Sequence of chain 1.A:
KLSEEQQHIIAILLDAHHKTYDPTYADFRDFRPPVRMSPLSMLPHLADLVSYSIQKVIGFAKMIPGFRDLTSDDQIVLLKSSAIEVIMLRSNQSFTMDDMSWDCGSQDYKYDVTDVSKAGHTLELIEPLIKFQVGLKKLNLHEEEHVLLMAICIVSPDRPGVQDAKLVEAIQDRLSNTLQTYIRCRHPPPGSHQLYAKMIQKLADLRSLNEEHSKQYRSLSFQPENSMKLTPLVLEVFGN

Binding-site contacts:
Ligand atom C21 contacts residue HIS149 of chain 1.A at 3.7 Å.
Ligand atom C23 contacts residue HIS241 of chain 1.A at 3.6 Å.
Ligand atom C01 contacts residue ARG118 of chain 1.A at 3.9 Å.
Ligand atom C03 contacts residue TYR42 of chain 1.A at 3.7 Å (hydrophobic).
Ligand atom O01 contacts residue SER81 of chain 1.A at 2.8 Å (h-bond).
Ligand atom C11 contacts residue TYR139 of chain 1.A at 3.9 Å (hydrophobic).
Ligand atom C07 contacts residue TRP130 of chain 1.A at 3.9 Å (hydrophobic).
Ligand atom C31 contacts residue MET116 of chain 1.A at 3.5 Å (hydrophobic).
Ligand atom O02 contacts residue TYR38 of chain 1.A at 2.9 Å (h-bond).
Ligand atom C06 contacts residue TRP130 of chain 1.A at 3.6 Å (hydrophobic).
Ligand atom C30 contacts residue LEU157 of chain 1.A at 3.6 Å (hydrophobic).
Ligand atom C02 contacts residue TYR38 of chain 1.A at 3.7 Å (hydrophobic).
Ligand atom C07 contacts residue SER119 of chain 1.A at 3.6 Å.
Ligand atom C09 contacts residue TRP130 of chain 1.A at 3.7 Å (hydrophobic).
Ligand atom C29 contacts residue LEU153 of chain 1.A at 3.6 Å (hydrophobic).
Ligand atom O02 contacts residue SER119 of chain 1.A at 3.4 Å.
Ligand atom C04 contacts residue CYS132 of chain 1.A at 3.4 Å (hydrophobic).
Ligand atom C31 contacts residue LEU153 of chain 1.A at 3.7 Å (hydrophobic).
Ligand atom C10 contacts residue SER81 of chain 1.A at 4.0 Å.
Ligand atom C29 contacts residue HIS241 of chain 1.A at 4.0 Å.
Ligand atom C30 contacts residue LEU153 of chain 1.A at 3.7 Å (hydrophobic).
Ligand atom O03 contacts residue HIS241 of chain 1.A at 2.8 Å (h-bond).
Ligand atom O02 contacts residue ARG118 of chain 1.A at 3.5 Å (salt-bridge).
Ligand atom C01 contacts residue SER81 of chain 1.A at 3.9 Å.
Ligand atom C24 contacts residue HIS149 of chain 1.A at 3.2 Å.
Ligand atom C18 contacts residue VAL78 of chain 1.A at 3.7 Å (hydrophobic).
Ligand atom C23 contacts residue ILE112 of chain 1.A at 3.9 Å (hydrophobic).
Ligand atom C12 contacts residue VAL144 of chain 1.A at 3.6 Å (hydrophobic).
Ligand atom C19 contacts residue LEU77 of chain 1.A at 3.5 Å (hydrophobic).
Ligand atom O01 contacts residue ARG118 of chain 1.A at 3.0 Å.
Ligand atom C21 contacts residue VAL144 of chain 1.A at 3.6 Å (hydrophobic).
Ligand atom C03 contacts residue TYR38 of chain 1.A at 3.3 Å (hydrophobic).
Ligand atom C06 contacts residue SER119 of chain 1.A at 3.8 Å.
Ligand atom C03 contacts residue SER122 of chain 1.A at 3.5 Å.
Ligand atom C19 contacts residue SER81 of chain 1.A at 3.1 Å.
Ligand atom C28 contacts residue HIS149 of chain 1.A at 3.8 Å.
Ligand atom C04 contacts residue SER122 of chain 1.A at 3.5 Å.
Ligand atom C24 contacts residue HIS241 of chain 1.A at 3.5 Å.
Ligand atom C11 contacts residue LEU74 of chain 1.A at 3.8 Å (hydrophobic).
Ligand atom O02 contacts residue SER122 of chain 1.A at 2.7 Å (h-bond).

A small-molecule ligand and the protein it binds are described below.
Small molecule (SMILES): C=C1/C(=C\C=C2/CCC[C@]3(C)[C@@H]([C@H](C)[C@H](CCO)CCCC)CC[C@@H]23)C[C@@H](O)C[C@@H]1O